Sequence of chain 1.A:
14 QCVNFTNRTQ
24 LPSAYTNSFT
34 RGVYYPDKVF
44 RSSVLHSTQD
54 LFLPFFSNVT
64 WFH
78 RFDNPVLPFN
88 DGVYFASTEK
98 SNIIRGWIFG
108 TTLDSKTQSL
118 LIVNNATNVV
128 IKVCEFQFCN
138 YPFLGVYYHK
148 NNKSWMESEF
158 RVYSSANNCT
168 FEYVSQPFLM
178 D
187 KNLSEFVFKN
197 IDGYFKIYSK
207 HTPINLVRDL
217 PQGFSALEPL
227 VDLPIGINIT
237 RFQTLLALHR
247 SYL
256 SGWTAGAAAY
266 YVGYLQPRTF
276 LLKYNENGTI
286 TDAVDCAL

A protein and the small-molecule ligand that binds it are described below.
Small molecule (SMILES): CC(=O)N[C@@H]1[C@@H](O)[C@H](O)[C@@H](CO)O[C@H]1O

Binding-site contacts:
Ligand atom O5 contacts residue ASN282 of chain 1.A at 2.4 Å (h-bond).
Ligand atom C3 contacts residue ASN282 of chain 1.A at 3.8 Å.
Ligand atom C7 contacts residue ASN280 of chain 1.A at 4.2 Å.
Ligand atom C4 contacts residue ASN282 of chain 1.A at 4.2 Å.
Ligand atom C7 contacts residue GLU281 of chain 1.A at 3.9 Å.
Ligand atom C2 contacts residue ASN282 of chain 1.A at 2.5 Å.
Ligand atom C5 contacts residue ASN282 of chain 1.A at 3.7 Å.
Ligand atom C8 contacts residue ASN280 of chain 1.A at 3.6 Å.
Ligand atom O7 contacts residue ASN282 of chain 1.A at 3.8 Å.
Ligand atom O7 contacts residue GLU281 of chain 1.A at 2.9 Å (salt-bridge).
Ligand atom C7 contacts residue ASN282 of chain 1.A at 3.5 Å.
Ligand atom C1 contacts residue ASN282 of chain 1.A at 1.4 Å.
Ligand atom N2 contacts residue ASN282 of chain 1.A at 2.9 Å (h-bond).